Sequence of chain 31.C:
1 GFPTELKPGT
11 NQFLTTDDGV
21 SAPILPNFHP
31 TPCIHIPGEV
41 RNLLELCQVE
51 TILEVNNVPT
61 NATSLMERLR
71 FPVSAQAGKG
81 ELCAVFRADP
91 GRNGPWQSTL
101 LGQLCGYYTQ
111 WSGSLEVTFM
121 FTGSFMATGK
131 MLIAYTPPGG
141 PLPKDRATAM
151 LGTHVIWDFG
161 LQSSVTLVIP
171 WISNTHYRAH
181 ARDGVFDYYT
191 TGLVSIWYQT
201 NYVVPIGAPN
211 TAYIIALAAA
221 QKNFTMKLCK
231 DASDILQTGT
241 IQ

Sequence of chain 31.A:
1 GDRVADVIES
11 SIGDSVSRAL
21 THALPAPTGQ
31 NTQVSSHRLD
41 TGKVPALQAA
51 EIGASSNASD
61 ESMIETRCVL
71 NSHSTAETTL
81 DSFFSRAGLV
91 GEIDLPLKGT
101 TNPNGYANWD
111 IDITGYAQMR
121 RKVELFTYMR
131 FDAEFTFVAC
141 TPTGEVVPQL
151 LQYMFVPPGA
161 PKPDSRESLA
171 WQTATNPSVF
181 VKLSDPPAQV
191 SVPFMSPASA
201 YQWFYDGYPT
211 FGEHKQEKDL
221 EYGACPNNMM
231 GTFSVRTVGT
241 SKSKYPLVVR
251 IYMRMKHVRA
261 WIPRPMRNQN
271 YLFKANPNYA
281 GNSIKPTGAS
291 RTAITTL

This protein binds this small molecule.
Small molecule (SMILES): CCO/N=C/c1ccc(OCC[C@@H](C)CCN2CCN(c3ccncc3)C2=O)cc1

Binding-site contacts:
Ligand atom CAG contacts residue ASN228 of chain 31.A at 3.2 Å.
Ligand atom CBA contacts residue ASN228 of chain 31.A at 3.7 Å.
Ligand atom NBD contacts residue ASN228 of chain 31.A at 3.9 Å.
Ligand atom CAM contacts residue PRO177 of chain 31.A at 3.7 Å (hydrophobic).
Ligand atom CAD contacts residue PHE137 of chain 31.A at 3.8 Å (hydrophobic).
Ligand atom OAC contacts residue TRP203 of chain 31.A at 3.9 Å.
Ligand atom CAA contacts residue TYR153 of chain 31.A at 3.9 Å (hydrophobic).
Ligand atom CAA contacts residue SER178 of chain 31.A at 3.5 Å.
Ligand atom CAA contacts residue PRO177 of chain 31.A at 3.2 Å (hydrophobic).
Ligand atom CAJ contacts residue ILE24 of chain 31.C at 3.9 Å (hydrophobic).
Ligand atom CAX contacts residue TRP203 of chain 31.A at 3.5 Å (hydrophobic).
Ligand atom OAC contacts residue ILE113 of chain 31.A at 3.3 Å (h-bond).
Ligand atom CAA contacts residue VAL179 of chain 31.A at 3.4 Å (hydrophobic).
Ligand atom CAS contacts residue TYR201 of chain 31.A at 3.6 Å (hydrophobic).
Ligand atom CAE contacts residue ASN228 of chain 31.A at 3.4 Å.
Ligand atom NBD contacts residue TRP203 of chain 31.A at 3.2 Å.
Ligand atom CAO contacts residue ILE111 of chain 31.A at 3.8 Å (hydrophobic).
Ligand atom CAN contacts residue ILE111 of chain 31.A at 3.6 Å (hydrophobic).
Ligand atom CAE contacts residue GLN202 of chain 31.A at 3.4 Å.
Ligand atom CAF contacts residue THR114 of chain 31.A at 3.6 Å.
Ligand atom CBA contacts residue TRP203 of chain 31.A at 3.5 Å (hydrophobic).
Ligand atom CAG contacts residue GLN202 of chain 31.A at 3.4 Å.
Ligand atom CAI contacts residue PHE135 of chain 31.A at 3.7 Å (hydrophobic).
Ligand atom CAK contacts residue PHE135 of chain 31.A at 3.7 Å (hydrophobic).
Ligand atom OAC contacts residue ASP112 of chain 31.A at 3.7 Å.
Ligand atom CAM contacts residue PHE155 of chain 31.A at 3.8 Å (hydrophobic).
Ligand atom CAH contacts residue ASP112 of chain 31.A at 3.4 Å.
Ligand atom CAF contacts residue ASP112 of chain 31.A at 3.6 Å.
Ligand atom CAI contacts residue VAL192 of chain 31.A at 3.8 Å (hydrophobic).
Ligand atom CAS contacts residue ASN228 of chain 31.A at 3.8 Å.
Ligand atom CAJ contacts residue PHE155 of chain 31.A at 3.7 Å (hydrophobic).
Ligand atom OAW contacts residue MET195 of chain 31.A at 3.2 Å.
Ligand atom CAN contacts residue PHE135 of chain 31.A at 3.7 Å (hydrophobic).
Ligand atom CAR contacts residue TYR201 of chain 31.A at 3.4 Å (hydrophobic).
Ligand atom CAG contacts residue TRP203 of chain 31.A at 3.7 Å (hydrophobic).
Ligand atom CAS contacts residue TRP203 of chain 31.A at 3.4 Å (hydrophobic).
Ligand atom CAH contacts residue THR114 of chain 31.A at 3.8 Å.
Ligand atom NBC contacts residue TRP203 of chain 31.A at 3.8 Å.
Ligand atom NAT contacts residue PHE155 of chain 31.A at 3.9 Å.
Ligand atom CAL contacts residue PHE155 of chain 31.A at 3.7 Å (hydrophobic).

Sequence of chain 32.C:
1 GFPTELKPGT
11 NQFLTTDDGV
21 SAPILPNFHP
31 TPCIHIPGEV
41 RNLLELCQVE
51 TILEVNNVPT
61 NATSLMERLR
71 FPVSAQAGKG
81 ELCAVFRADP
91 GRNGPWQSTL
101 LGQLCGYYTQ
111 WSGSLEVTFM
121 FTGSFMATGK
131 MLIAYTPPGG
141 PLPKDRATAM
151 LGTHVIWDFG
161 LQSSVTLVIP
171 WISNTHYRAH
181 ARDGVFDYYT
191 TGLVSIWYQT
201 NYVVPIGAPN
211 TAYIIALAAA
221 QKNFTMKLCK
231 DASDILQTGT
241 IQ